Binding-site contacts:
Ligand atom O3 contacts residue LYS303 of chain 2.A at 3.5 Å (salt-bridge).
Ligand atom C4 contacts residue ASN287 of chain 2.A at 4.0 Å.
Ligand atom C6 contacts residue THR35 of chain 2.A at 4.1 Å.
Ligand atom O5 contacts residue VAL302 of chain 2.A at 4.2 Å.
Ligand atom C6 contacts residue LYS303 of chain 2.A at 3.7 Å.
Ligand atom C8 contacts residue VAL288 of chain 2.A at 4.4 Å (hydrophobic).
Ligand atom C2 contacts residue LYS303 of chain 2.A at 4.0 Å.
Ligand atom O5 contacts residue LYS303 of chain 2.A at 3.8 Å.
Ligand atom C3 contacts residue ASN287 of chain 2.A at 3.8 Å.
Ligand atom O4 contacts residue LYS303 of chain 2.A at 4.2 Å.
Ligand atom N2 contacts residue ARG276 of chain 2.A at 4.5 Å.
Ligand atom C5 contacts residue ASN287 of chain 2.A at 3.7 Å.
Ligand atom O7 contacts residue LYS303 of chain 2.A at 3.1 Å (salt-bridge).
Ligand atom O6 contacts residue THR35 of chain 2.A at 4.4 Å.
Ligand atom O7 contacts residue ASN287 of chain 2.A at 3.9 Å.
Ligand atom C5 contacts residue LYS303 of chain 2.A at 4.3 Å.
Ligand atom C1 contacts residue VAL302 of chain 2.A at 4.1 Å (hydrophobic).
Ligand atom C2 contacts residue ASN287 of chain 2.A at 2.4 Å.
Ligand atom C8 contacts residue ASN287 of chain 2.A at 3.5 Å.
Ligand atom C1 contacts residue THR35 of chain 2.A at 3.7 Å.
Ligand atom C4 contacts residue LYS303 of chain 2.A at 3.6 Å.
Ligand atom C7 contacts residue ASN287 of chain 2.A at 3.6 Å.
Ligand atom N2 contacts residue ASN287 of chain 2.A at 3.0 Å (h-bond).
Ligand atom C5 contacts residue THR35 of chain 2.A at 4.0 Å.
Ligand atom C3 contacts residue LYS303 of chain 2.A at 4.1 Å.
Ligand atom C8 contacts residue ARG276 of chain 2.A at 3.0 Å.
Ligand atom C1 contacts residue ASN287 of chain 2.A at 1.4 Å.
Ligand atom O5 contacts residue ASN287 of chain 2.A at 2.4 Å (h-bond).
Ligand atom C7 contacts residue LYS303 of chain 2.A at 4.1 Å.
Ligand atom C7 contacts residue ARG276 of chain 2.A at 4.2 Å.
Ligand atom O6 contacts residue LYS303 of chain 2.A at 2.5 Å (salt-bridge).
Ligand atom O5 contacts residue THR35 of chain 2.A at 3.1 Å.

Sequence of chain 2.A:
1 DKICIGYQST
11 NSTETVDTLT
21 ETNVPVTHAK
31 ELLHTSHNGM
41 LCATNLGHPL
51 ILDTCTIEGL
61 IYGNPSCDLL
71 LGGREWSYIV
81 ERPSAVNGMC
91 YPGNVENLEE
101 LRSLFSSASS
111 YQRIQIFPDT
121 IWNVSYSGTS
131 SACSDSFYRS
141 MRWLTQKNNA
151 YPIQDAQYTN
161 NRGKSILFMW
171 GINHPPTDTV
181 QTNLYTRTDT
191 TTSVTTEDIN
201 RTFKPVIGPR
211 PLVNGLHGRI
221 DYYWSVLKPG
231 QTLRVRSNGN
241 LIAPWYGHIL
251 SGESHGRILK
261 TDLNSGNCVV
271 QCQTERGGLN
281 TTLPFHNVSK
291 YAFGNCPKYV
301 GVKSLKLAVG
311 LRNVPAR

The small molecule below binds the protein below.
Small molecule (SMILES): CC(=O)N[C@H]1[C@H](O[C@H]2[C@H](O)[C@@H](NC(C)=O)CO[C@@H]2CO)O[C@H](CO)[C@@H](O)[C@@H]1O